Sequence of chain 26.A:
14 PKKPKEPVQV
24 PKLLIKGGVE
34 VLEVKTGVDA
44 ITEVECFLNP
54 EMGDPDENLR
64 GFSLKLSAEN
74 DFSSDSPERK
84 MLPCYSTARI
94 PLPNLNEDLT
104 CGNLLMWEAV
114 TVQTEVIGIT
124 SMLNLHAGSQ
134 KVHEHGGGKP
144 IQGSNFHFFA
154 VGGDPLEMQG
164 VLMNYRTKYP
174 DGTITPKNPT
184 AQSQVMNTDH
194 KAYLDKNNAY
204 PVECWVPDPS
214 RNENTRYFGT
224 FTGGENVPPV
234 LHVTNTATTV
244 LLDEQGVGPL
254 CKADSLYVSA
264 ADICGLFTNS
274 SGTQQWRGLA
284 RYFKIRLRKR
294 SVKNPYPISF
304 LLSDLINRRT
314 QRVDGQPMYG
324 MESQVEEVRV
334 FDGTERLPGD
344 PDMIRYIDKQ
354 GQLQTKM

Binding-site contacts:
Ligand atom C11 contacts residue PHE75 of chain 26.C at 2.3 Å (hydrophobic).
Ligand atom C7 contacts residue GLN278 of chain 26.B at 3.8 Å.
Ligand atom C8 contacts residue GLN278 of chain 26.B at 3.6 Å.
Ligand atom O8 contacts residue LYS68 of chain 26.B at 3.4 Å.
Ligand atom C11 contacts residue HIS138 of chain 26.A at 3.5 Å.
Ligand atom C11 contacts residue SER274 of chain 26.B at 4.0 Å.
Ligand atom O1A contacts residue SER274 of chain 26.B at 2.6 Å (h-bond).
Ligand atom O1B contacts residue ASN272 of chain 26.B at 3.4 Å (h-bond).
Ligand atom C1 contacts residue LYS68 of chain 26.B at 3.6 Å.
Ligand atom C11 contacts residue PHE65 of chain 26.B at 3.8 Å (hydrophobic).
Ligand atom O1B contacts residue LYS68 of chain 26.B at 3.9 Å.
Ligand atom C11 contacts residue THR276 of chain 26.B at 3.3 Å.
Ligand atom O9 contacts residue LEU67 of chain 26.B at 3.3 Å.
Ligand atom O9 contacts residue GLN278 of chain 26.B at 4.0 Å.
Ligand atom C9 contacts residue GLN278 of chain 26.B at 3.2 Å.
Ligand atom C11 contacts residue GLN278 of chain 26.B at 3.5 Å.
Ligand atom C10 contacts residue PHE75 of chain 26.C at 3.1 Å (hydrophobic).
Ligand atom O8 contacts residue ASN272 of chain 26.B at 3.5 Å (h-bond).
Ligand atom C10 contacts residue ASN272 of chain 26.B at 4.0 Å.
Ligand atom C9 contacts residue LYS68 of chain 26.B at 3.8 Å.
Ligand atom O7 contacts residue LEU62 of chain 26.B at 3.7 Å.
Ligand atom C5 contacts residue ASN272 of chain 26.B at 4.1 Å.
Ligand atom C11 contacts residue ASN272 of chain 26.B at 3.6 Å.
Ligand atom C6 contacts residue ASN272 of chain 26.B at 3.6 Å.
Ligand atom O8 contacts residue GLN278 of chain 26.B at 3.5 Å (h-bond).
Ligand atom O1B contacts residue SER274 of chain 26.B at 4.1 Å.
Ligand atom C4 contacts residue ASN272 of chain 26.B at 4.1 Å.
Ligand atom O1B contacts residue THR276 of chain 26.B at 3.7 Å.
Ligand atom O9 contacts residue LYS68 of chain 26.B at 2.9 Å (salt-bridge).
Ligand atom N5 contacts residue ASN272 of chain 26.B at 3.2 Å (h-bond).
Ligand atom C10 contacts residue GLN278 of chain 26.B at 4.0 Å.
Ligand atom C11 contacts residue PHE270 of chain 26.B at 3.8 Å (hydrophobic).
Ligand atom O10 contacts residue PHE75 of chain 26.C at 3.0 Å.
Ligand atom C1 contacts residue ASN272 of chain 26.B at 3.8 Å.
Ligand atom O1A contacts residue LYS68 of chain 26.B at 2.9 Å.
Ligand atom C1 contacts residue SER274 of chain 26.B at 3.7 Å.
Ligand atom O10 contacts residue LEU62 of chain 26.B at 4.0 Å.
Ligand atom N5 contacts residue GLN278 of chain 26.B at 3.9 Å.
Ligand atom C9 contacts residue LEU67 of chain 26.B at 4.1 Å (hydrophobic).
Ligand atom C11 contacts residue LEU62 of chain 26.B at 4.1 Å (hydrophobic).

Sequence of chain 26.C:
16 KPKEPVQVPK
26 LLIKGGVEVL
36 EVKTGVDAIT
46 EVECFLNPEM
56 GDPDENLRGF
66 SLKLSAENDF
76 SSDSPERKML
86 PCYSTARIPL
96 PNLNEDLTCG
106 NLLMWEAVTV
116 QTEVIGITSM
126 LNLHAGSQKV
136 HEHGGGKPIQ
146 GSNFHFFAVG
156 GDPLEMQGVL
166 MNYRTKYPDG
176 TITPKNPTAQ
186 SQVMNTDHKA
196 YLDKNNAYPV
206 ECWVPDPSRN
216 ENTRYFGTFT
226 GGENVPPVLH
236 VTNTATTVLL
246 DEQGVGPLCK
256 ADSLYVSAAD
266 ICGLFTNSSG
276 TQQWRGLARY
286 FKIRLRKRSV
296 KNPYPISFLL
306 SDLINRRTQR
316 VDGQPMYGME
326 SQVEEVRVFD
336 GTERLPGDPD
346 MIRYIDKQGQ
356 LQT

The protein below binds the small molecule below.
Small molecule (SMILES): CC(=O)N[C@H]1[C@H]([C@H](O)[C@H](O)CO)O[C@@](O[C@H](CO)[C@@H](O)[C@@H]2O[C@@H](C(=O)O)C[C@H](O)[C@H]2NC(C)=O)(C(=O)O)C[C@@H]1O

Sequence of chain 26.B:
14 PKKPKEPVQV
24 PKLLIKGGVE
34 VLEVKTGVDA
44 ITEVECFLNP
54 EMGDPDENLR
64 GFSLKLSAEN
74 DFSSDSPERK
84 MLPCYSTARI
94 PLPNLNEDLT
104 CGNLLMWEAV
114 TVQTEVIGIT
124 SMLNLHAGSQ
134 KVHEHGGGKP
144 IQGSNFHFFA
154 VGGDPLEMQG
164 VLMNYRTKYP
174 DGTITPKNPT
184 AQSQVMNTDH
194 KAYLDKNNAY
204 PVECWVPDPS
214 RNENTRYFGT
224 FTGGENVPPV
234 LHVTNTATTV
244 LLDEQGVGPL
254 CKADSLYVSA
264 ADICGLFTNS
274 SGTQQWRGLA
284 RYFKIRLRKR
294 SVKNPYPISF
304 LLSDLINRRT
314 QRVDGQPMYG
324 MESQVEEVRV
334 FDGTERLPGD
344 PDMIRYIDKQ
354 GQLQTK